A protein and the small-molecule ligand that binds it are described below.
Small molecule (SMILES): O=C(O)[C@H]1O[C@@H](O[C@H]2[C@H](O)[C@H](O)[C@H](O[C@H]3[C@H](O)[C@H](O)[C@H](O[C@H]4[C@H](O)[C@H](O)[C@H](O[C@H]5[C@H](O)[C@H](O)[C@H](O)O[C@@H]5C(=O)O)O[C@@H]4C(=O)O)O[C@@H]3C(=O)O)O[C@@H]2C(=O)O)[C@@H](O)[C@@H](O)[C@@H]1O

Binding-site contacts:
Ligand atom C6 contacts residue SER53 of chain 1.A at 3.5 Å.
Ligand atom O2 contacts residue HIS154 of chain 1.A at 3.5 Å (h-bond).
Ligand atom O3 contacts residue LYS172 of chain 1.A at 2.9 Å (salt-bridge).
Ligand atom O2 contacts residue SER53 of chain 1.A at 3.1 Å (h-bond).
Ligand atom C6 contacts residue TYR149 of chain 1.A at 3.7 Å (hydrophobic).
Ligand atom C3 contacts residue TYR122 of chain 1.A at 3.5 Å (hydrophobic).
Ligand atom O6A contacts residue SER53 of chain 1.A at 3.5 Å.
Ligand atom O6A contacts residue SER228 of chain 1.A at 3.6 Å.
Ligand atom O5 contacts residue PRO127 of chain 1.A at 3.7 Å.
Ligand atom O2 contacts residue ASN93 of chain 1.A at 3.3 Å (h-bond).
Ligand atom O2 contacts residue ASP178 of chain 1.A at 3.5 Å (salt-bridge).
Ligand atom O6B contacts residue ASN93 of chain 1.A at 3.1 Å (h-bond).
Ligand atom O3 contacts residue ARG148 of chain 1.A at 3.4 Å (salt-bridge).
Ligand atom O6A contacts residue THR86 of chain 1.A at 3.5 Å.
Ligand atom O4 contacts residue HIS154 of chain 1.A at 3.0 Å (h-bond).
Ligand atom O5 contacts residue SER53 of chain 1.A at 3.3 Å.
Ligand atom O6A contacts residue TYR149 of chain 1.A at 2.7 Å (h-bond).
Ligand atom C2 contacts residue TYR122 of chain 1.A at 3.5 Å (hydrophobic).
Ligand atom C5 contacts residue PRO127 of chain 1.A at 3.7 Å (hydrophobic).
Ligand atom O5 contacts residue SER228 of chain 1.A at 3.6 Å.
Ligand atom O6A contacts residue ARG90 of chain 1.A at 2.9 Å (salt-bridge).
Ligand atom O3 contacts residue ARG195 of chain 1.A at 3.0 Å (salt-bridge).
Ligand atom O3 contacts residue SER53 of chain 1.A at 3.1 Å (h-bond).
Ligand atom O6B contacts residue ARG90 of chain 1.A at 2.7 Å (salt-bridge).
Ligand atom O6B contacts residue SER228 of chain 1.A at 2.4 Å (h-bond).
Ligand atom O6A contacts residue ARG128 of chain 1.A at 2.9 Å (salt-bridge).
Ligand atom O4 contacts residue ARG195 of chain 1.A at 3.0 Å (salt-bridge).
Ligand atom O3 contacts residue ASN93 of chain 1.A at 3.4 Å.
Ligand atom O4 contacts residue ASN93 of chain 1.A at 3.8 Å.
Ligand atom C1 contacts residue TYR122 of chain 1.A at 3.5 Å (hydrophobic).
Ligand atom C3 contacts residue LYS172 of chain 1.A at 3.6 Å.
Ligand atom O6B contacts residue ARG128 of chain 1.A at 3.4 Å (salt-bridge).
Ligand atom O5 contacts residue ASN93 of chain 1.A at 3.2 Å (h-bond).
Ligand atom O6B contacts residue GLY227 of chain 1.A at 3.1 Å.
Ligand atom C5 contacts residue SER53 of chain 1.A at 3.5 Å.
Ligand atom C3 contacts residue ARG195 of chain 1.A at 3.6 Å.
Ligand atom C6 contacts residue SER228 of chain 1.A at 3.4 Å.
Ligand atom O6B contacts residue ARG148 of chain 1.A at 3.1 Å (salt-bridge).
Ligand atom C6 contacts residue ARG148 of chain 1.A at 3.5 Å.
Ligand atom C6 contacts residue ARG90 of chain 1.A at 3.5 Å.

Sequence of chain 1.A:
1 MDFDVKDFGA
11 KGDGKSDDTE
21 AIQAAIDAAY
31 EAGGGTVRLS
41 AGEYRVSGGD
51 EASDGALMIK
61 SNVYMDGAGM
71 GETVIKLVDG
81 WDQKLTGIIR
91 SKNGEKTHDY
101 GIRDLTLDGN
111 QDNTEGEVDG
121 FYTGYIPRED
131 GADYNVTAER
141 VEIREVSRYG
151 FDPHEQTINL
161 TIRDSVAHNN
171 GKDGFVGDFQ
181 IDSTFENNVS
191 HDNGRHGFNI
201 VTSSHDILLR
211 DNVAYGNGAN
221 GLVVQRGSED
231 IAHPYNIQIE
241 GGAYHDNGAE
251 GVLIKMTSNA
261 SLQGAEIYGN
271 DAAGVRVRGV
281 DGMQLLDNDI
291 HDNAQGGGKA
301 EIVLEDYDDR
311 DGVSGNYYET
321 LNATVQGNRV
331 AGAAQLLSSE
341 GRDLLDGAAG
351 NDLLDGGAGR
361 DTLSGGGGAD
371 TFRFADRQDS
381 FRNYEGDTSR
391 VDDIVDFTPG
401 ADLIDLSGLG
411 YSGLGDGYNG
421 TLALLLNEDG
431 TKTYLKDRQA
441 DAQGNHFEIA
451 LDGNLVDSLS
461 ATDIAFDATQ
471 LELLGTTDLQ